Sequence of chain 28.E:
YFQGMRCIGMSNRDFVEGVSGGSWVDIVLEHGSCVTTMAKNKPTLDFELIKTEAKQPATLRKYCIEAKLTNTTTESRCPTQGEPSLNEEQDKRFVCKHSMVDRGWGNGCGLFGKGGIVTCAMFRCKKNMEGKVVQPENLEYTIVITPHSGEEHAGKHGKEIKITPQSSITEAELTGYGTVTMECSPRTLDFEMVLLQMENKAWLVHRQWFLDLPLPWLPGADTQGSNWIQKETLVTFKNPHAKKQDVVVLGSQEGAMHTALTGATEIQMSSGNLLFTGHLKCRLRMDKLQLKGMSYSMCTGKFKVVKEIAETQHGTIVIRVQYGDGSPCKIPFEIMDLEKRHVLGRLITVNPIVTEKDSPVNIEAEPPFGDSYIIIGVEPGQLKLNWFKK

Sequence of chain 28.F:
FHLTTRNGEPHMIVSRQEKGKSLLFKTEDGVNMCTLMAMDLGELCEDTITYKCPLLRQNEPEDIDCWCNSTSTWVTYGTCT

Binding-site contacts:
Ligand atom O6 contacts residue THR48 of chain 28.F at 4.0 Å.
Ligand atom C6 contacts residue THR48 of chain 28.F at 4.4 Å.
Ligand atom C7 contacts residue MET126 of chain 28.E at 3.8 Å (hydrophobic).
Ligand atom C3 contacts residue NAG1 of chain 28.Z at 3.3 Å.
Ligand atom C8 contacts residue MET126 of chain 28.E at 3.7 Å (hydrophobic).
Ligand atom O5 contacts residue ASN75 of chain 28.E at 2.1 Å (h-bond).
Ligand atom O5 contacts residue THR48 of chain 28.F at 4.0 Å.
Ligand atom O6 contacts residue CYS45 of chain 28.F at 3.4 Å (h-bond).
Ligand atom C8 contacts residue PHE98 of chain 28.E at 3.6 Å (hydrophobic).
Ligand atom C6 contacts residue NAG1 of chain 28.Z at 3.4 Å.
Ligand atom C1 contacts residue ASN75 of chain 28.E at 1.3 Å.
Ligand atom O6 contacts residue GLU46 of chain 28.F at 3.8 Å.
Ligand atom C7 contacts residue ASN75 of chain 28.E at 2.8 Å.
Ligand atom O6 contacts residue ASN75 of chain 28.E at 3.8 Å.
Ligand atom C5 contacts residue NAG1 of chain 28.Z at 3.7 Å.
Ligand atom C5 contacts residue ASN75 of chain 28.E at 3.2 Å.
Ligand atom O6 contacts residue NAG1 of chain 28.Z at 4.1 Å.
Ligand atom C2 contacts residue NAG1 of chain 28.Z at 4.1 Å.
Ligand atom O7 contacts residue ASN75 of chain 28.E at 3.2 Å (h-bond).
Ligand atom C6 contacts residue ASN75 of chain 28.E at 3.8 Å.
Ligand atom C3 contacts residue ASN75 of chain 28.E at 3.5 Å.
Ligand atom O3 contacts residue NAG1 of chain 28.Z at 2.4 Å (h-bond).
Ligand atom C2 contacts residue ASN75 of chain 28.E at 2.6 Å.
Ligand atom O7 contacts residue MET126 of chain 28.E at 3.1 Å.
Ligand atom N2 contacts residue ASN75 of chain 28.E at 3.0 Å (h-bond).
Ligand atom O4 contacts residue NAG1 of chain 28.Z at 1.6 Å.
Ligand atom C6 contacts residue CYS45 of chain 28.F at 4.4 Å (hydrophobic).
Ligand atom C4 contacts residue NAG1 of chain 28.Z at 2.9 Å.
Ligand atom C8 contacts residue ASN75 of chain 28.E at 3.0 Å.
Ligand atom C4 contacts residue ASN75 of chain 28.E at 4.0 Å.

A small-molecule ligand and the protein it binds are described below.
Small molecule (SMILES): CC(=O)N[C@@H]1[C@@H](O)[C@H](O)[C@@H](CO)O[C@H]1O